A protein and the small-molecule ligand that binds it are described below.
Small molecule (SMILES): OC[C@H]1O[C@@H](O)[C@H](O)[C@@H](O)[C@@H]1O

Sequence of chain 1.A:
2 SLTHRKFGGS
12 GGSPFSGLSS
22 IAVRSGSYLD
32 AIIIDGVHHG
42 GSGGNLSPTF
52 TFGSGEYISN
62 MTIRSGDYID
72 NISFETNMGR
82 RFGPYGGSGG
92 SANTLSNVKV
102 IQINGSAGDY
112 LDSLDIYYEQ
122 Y

Binding-site contacts:
Ligand atom O3 contacts residue GLY44 of chain 1.A at 3.8 Å.
Ligand atom C6 contacts residue SER28 of chain 1.A at 3.8 Å.
Ligand atom O6 contacts residue ASP31 of chain 1.A at 2.6 Å (salt-bridge).
Ligand atom O3 contacts residue GLY45 of chain 1.A at 2.9 Å (h-bond).
Ligand atom O4 contacts residue GLY44 of chain 1.A at 3.7 Å.
Ligand atom O1 contacts residue GLY27 of chain 1.A at 4.3 Å.
Ligand atom O6 contacts residue SER28 of chain 1.A at 3.1 Å (h-bond).
Ligand atom O5 contacts residue GLY27 of chain 1.A at 3.6 Å.
Ligand atom C6 contacts residue TYR111 of chain 1.A at 4.1 Å (hydrophobic).
Ligand atom C6 contacts residue TYR29 of chain 1.A at 3.5 Å (hydrophobic).
Ligand atom O5 contacts residue SER28 of chain 1.A at 3.0 Å (h-bond).
Ligand atom O4 contacts residue TYR111 of chain 1.A at 4.0 Å.
Ligand atom C3 contacts residue GLY45 of chain 1.A at 3.8 Å.
Ligand atom O4 contacts residue GLY45 of chain 1.A at 3.7 Å.
Ligand atom O6 contacts residue GLY27 of chain 1.A at 3.1 Å (h-bond).
Ligand atom C5 contacts residue GLY27 of chain 1.A at 4.4 Å.
Ligand atom C1 contacts residue GLY27 of chain 1.A at 4.4 Å.
Ligand atom C4 contacts residue GLY45 of chain 1.A at 3.6 Å.
Ligand atom O4 contacts residue ASP31 of chain 1.A at 2.6 Å (salt-bridge).
Ligand atom O6 contacts residue SER26 of chain 1.A at 4.2 Å.
Ligand atom C6 contacts residue ASP31 of chain 1.A at 3.5 Å.
Ligand atom C1 contacts residue SER28 of chain 1.A at 4.1 Å.
Ligand atom C4 contacts residue GLY27 of chain 1.A at 4.5 Å.
Ligand atom C5 contacts residue ASP31 of chain 1.A at 4.1 Å.
Ligand atom O6 contacts residue TYR29 of chain 1.A at 2.9 Å (h-bond).
Ligand atom C4 contacts residue GLY44 of chain 1.A at 4.4 Å.
Ligand atom C6 contacts residue GLY27 of chain 1.A at 4.3 Å.
Ligand atom O1 contacts residue SER28 of chain 1.A at 3.8 Å.
Ligand atom C4 contacts residue ASP31 of chain 1.A at 3.4 Å.
Ligand atom C5 contacts residue SER28 of chain 1.A at 4.0 Å.